Sequence of chain 1.E:
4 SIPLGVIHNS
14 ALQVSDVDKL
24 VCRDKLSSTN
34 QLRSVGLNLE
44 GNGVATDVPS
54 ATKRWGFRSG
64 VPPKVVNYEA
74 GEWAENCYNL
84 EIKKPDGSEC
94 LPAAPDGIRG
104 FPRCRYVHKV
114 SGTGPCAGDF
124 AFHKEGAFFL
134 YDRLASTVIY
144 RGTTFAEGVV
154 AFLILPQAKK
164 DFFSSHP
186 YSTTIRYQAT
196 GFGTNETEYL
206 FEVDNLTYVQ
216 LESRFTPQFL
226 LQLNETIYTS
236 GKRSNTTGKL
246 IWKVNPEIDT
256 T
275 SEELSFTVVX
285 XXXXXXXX

Binding-site contacts:
Ligand atom C4 contacts residue BMA3 of chain 1.N at 4.1 Å.
Ligand atom C1 contacts residue BMA3 of chain 1.N at 3.5 Å.
Ligand atom O3 contacts residue BMA3 of chain 1.N at 4.3 Å.
Ligand atom O4 contacts residue LYS127 of chain 1.E at 3.9 Å.
Ligand atom O5 contacts residue BMA3 of chain 1.N at 4.1 Å.
Ligand atom O6 contacts residue NAG2 of chain 1.N at 3.2 Å (h-bond).
Ligand atom O4 contacts residue BMA3 of chain 1.N at 4.3 Å.
Ligand atom O4 contacts residue GLU128 of chain 1.E at 4.5 Å.
Ligand atom C6 contacts residue PHE34 of chain 1.D at 3.9 Å (hydrophobic).
Ligand atom C3 contacts residue BMA3 of chain 1.N at 3.3 Å.
Ligand atom O6 contacts residue BMA3 of chain 1.N at 4.1 Å.
Ligand atom O6 contacts residue PHE34 of chain 1.D at 4.3 Å.
Ligand atom C5 contacts residue BMA3 of chain 1.N at 3.8 Å.
Ligand atom C2 contacts residue BMA3 of chain 1.N at 3.7 Å.

A protein and the small-molecule ligand that binds it are described below.
Small molecule (SMILES): OC[C@H]1O[C@H](O)[C@@H](O)[C@@H](O)[C@@H]1O

Sequence of chain 1.D:
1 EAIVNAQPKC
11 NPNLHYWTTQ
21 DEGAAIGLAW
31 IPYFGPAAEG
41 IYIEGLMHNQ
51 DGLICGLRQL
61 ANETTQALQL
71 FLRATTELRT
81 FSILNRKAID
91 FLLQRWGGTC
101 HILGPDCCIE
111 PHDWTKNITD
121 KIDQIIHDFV